Sequence of chain 23.A:
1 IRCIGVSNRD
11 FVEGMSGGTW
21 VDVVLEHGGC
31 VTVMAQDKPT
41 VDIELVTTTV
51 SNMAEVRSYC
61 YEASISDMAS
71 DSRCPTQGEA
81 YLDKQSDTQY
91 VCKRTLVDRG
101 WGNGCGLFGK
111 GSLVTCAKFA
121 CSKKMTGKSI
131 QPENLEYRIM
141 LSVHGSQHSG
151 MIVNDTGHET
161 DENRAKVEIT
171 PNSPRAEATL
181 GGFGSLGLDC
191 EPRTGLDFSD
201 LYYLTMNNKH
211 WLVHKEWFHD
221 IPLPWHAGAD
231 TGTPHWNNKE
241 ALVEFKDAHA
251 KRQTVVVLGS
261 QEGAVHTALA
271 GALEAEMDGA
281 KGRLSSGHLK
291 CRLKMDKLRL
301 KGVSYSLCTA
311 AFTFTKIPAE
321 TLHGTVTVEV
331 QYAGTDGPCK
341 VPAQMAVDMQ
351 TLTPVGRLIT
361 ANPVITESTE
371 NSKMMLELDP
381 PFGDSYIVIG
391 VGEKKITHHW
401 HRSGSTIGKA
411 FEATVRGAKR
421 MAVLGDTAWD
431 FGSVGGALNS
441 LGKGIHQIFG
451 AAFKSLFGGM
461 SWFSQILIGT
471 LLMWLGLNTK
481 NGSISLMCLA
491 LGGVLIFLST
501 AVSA

A small-molecule ligand and the protein it binds are described below.
Small molecule (SMILES): CC(=O)N[C@@H]1[C@@H](O)[C@H](O)[C@@H](CO)O[C@H]1O

Binding-site contacts:
Ligand atom O6 contacts residue MET151 of chain 23.A at 4.0 Å.
Ligand atom N2 contacts residue THR156 of chain 23.A at 4.3 Å.
Ligand atom C5 contacts residue ASN154 of chain 23.A at 3.7 Å.
Ligand atom C6 contacts residue MET151 of chain 23.A at 4.0 Å (hydrophobic).
Ligand atom O5 contacts residue THR156 of chain 23.A at 3.9 Å.
Ligand atom C2 contacts residue THR156 of chain 23.A at 4.2 Å.
Ligand atom O5 contacts residue ASN154 of chain 23.A at 2.3 Å (h-bond).
Ligand atom C3 contacts residue THR156 of chain 23.A at 4.5 Å.
Ligand atom C2 contacts residue ASN154 of chain 23.A at 2.5 Å.
Ligand atom C1 contacts residue ASN154 of chain 23.A at 1.4 Å.
Ligand atom C8 contacts residue ASN154 of chain 23.A at 2.8 Å.
Ligand atom C5 contacts residue THR156 of chain 23.A at 4.1 Å.
Ligand atom O5 contacts residue MET151 of chain 23.A at 3.9 Å.
Ligand atom C1 contacts residue THR156 of chain 23.A at 3.2 Å.
Ligand atom C7 contacts residue ASN154 of chain 23.A at 3.3 Å.
Ligand atom C3 contacts residue ASN154 of chain 23.A at 3.8 Å.
Ligand atom N2 contacts residue ASN154 of chain 23.A at 2.9 Å (h-bond).
Ligand atom O7 contacts residue ASN154 of chain 23.A at 4.3 Å.
Ligand atom C4 contacts residue ASN154 of chain 23.A at 4.3 Å.